Binding-site contacts:
Ligand atom O6 contacts residue VAL188 of chain 1.C at 3.3 Å (h-bond).
Ligand atom CAJ contacts residue THR142 of chain 1.C at 3.6 Å.
Ligand atom C2 contacts residue PHE187 of chain 1.C at 3.3 Å (hydrophobic).
Ligand atom O6 contacts residue LYS166 of chain 1.C at 2.5 Å (salt-bridge).
Ligand atom N2 contacts residue PHE187 of chain 1.C at 3.3 Å.
Ligand atom OAC contacts residue ASP138 of chain 1.C at 2.8 Å (salt-bridge).
Ligand atom OAC contacts residue THR139 of chain 1.C at 2.8 Å (h-bond).
Ligand atom N3 contacts residue PHE187 of chain 1.C at 3.6 Å.
Ligand atom PAV contacts residue ASP138 of chain 1.C at 3.7 Å.
Ligand atom OAC contacts residue ILE137 of chain 1.C at 3.8 Å.
Ligand atom PAV contacts residue THR142 of chain 1.C at 3.5 Å.
Ligand atom C2 contacts residue VAL188 of chain 1.C at 3.5 Å (hydrophobic).
Ligand atom N7 contacts residue ASP138 of chain 1.C at 3.8 Å.
Ligand atom OAF contacts residue THR139 of chain 1.C at 3.3 Å (h-bond).
Ligand atom C5 contacts residue ILE136 of chain 1.C at 3.7 Å (hydrophobic).
Ligand atom OAC contacts residue GLY140 of chain 1.C at 2.6 Å (h-bond).
Ligand atom O6 contacts residue ILE136 of chain 1.C at 3.4 Å.
Ligand atom C8 contacts residue ASP138 of chain 1.C at 3.6 Å.
Ligand atom PAV contacts residue THR139 of chain 1.C at 3.4 Å.
Ligand atom OAF contacts residue LYS141 of chain 1.C at 3.6 Å (salt-bridge).
Ligand atom OAE contacts residue ASP138 of chain 1.C at 3.3 Å.
Ligand atom C4 contacts residue PHE187 of chain 1.C at 3.9 Å (hydrophobic).
Ligand atom N7 contacts residue ILE136 of chain 1.C at 3.8 Å.
Ligand atom PAV contacts residue GLY140 of chain 1.C at 3.8 Å.
Ligand atom N7 contacts residue LYS166 of chain 1.C at 3.3 Å (salt-bridge).
Ligand atom C6 contacts residue LYS166 of chain 1.C at 3.3 Å.
Ligand atom C6 contacts residue PHE187 of chain 1.C at 3.7 Å (hydrophobic).
Ligand atom OAE contacts residue THR139 of chain 1.C at 3.0 Å (h-bond).
Ligand atom N1 contacts residue VAL188 of chain 1.C at 2.9 Å (h-bond).
Ligand atom CAI contacts residue THR142 of chain 1.C at 3.7 Å.
Ligand atom OAF contacts residue THR142 of chain 1.C at 2.4 Å (h-bond).
Ligand atom C6 contacts residue ILE136 of chain 1.C at 3.6 Å (hydrophobic).
Ligand atom N2 contacts residue ASP194 of chain 1.C at 3.3 Å (salt-bridge).
Ligand atom O6 contacts residue PHE187 of chain 1.C at 3.7 Å.
Ligand atom O6 contacts residue LYS186 of chain 1.C at 3.7 Å.
Ligand atom CAH contacts residue ILE136 of chain 1.C at 3.7 Å (hydrophobic).
Ligand atom N2 contacts residue VAL188 of chain 1.C at 3.3 Å (h-bond).
Ligand atom CAJ contacts residue ILE136 of chain 1.C at 3.8 Å (hydrophobic).
Ligand atom C5 contacts residue LYS166 of chain 1.C at 3.6 Å.
Ligand atom N1 contacts residue PHE187 of chain 1.C at 3.5 Å.

Sequence of chain 1.C:
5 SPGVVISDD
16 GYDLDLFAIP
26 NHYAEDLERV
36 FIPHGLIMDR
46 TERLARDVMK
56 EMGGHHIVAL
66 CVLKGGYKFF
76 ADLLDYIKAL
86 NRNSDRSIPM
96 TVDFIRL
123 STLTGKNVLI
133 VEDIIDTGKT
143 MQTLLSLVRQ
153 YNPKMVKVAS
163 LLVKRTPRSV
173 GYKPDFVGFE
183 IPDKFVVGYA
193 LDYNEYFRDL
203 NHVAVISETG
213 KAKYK

A protein and the small-molecule ligand that binds it are described below.
Small molecule (SMILES): Nc1nc2c(ncn2C[C@@H](CO)OCCP(=O)(O)O)c(=O)[nH]1